Binding-site contacts:
Ligand atom O2 contacts residue TRP137 of chain 3.A at 3.6 Å.
Ligand atom C4 contacts residue MG1 of chain 3.E at 3.1 Å.
Ligand atom C3 contacts residue MG1 of chain 3.E at 3.1 Å.
Ligand atom O6 contacts residue TRP137 of chain 3.A at 3.2 Å.
Ligand atom O3 contacts residue GLU181 of chain 3.A at 3.3 Å (salt-bridge).
Ligand atom DO4 contacts residue GLU181 of chain 3.A at 2.2 Å.
Ligand atom DO4 contacts residue MG1 of chain 3.E at 2.8 Å.
Ligand atom C4 contacts residue MN1 of chain 3.D at 3.1 Å.
Ligand atom O2 contacts residue PHE26 of chain 1.A at 3.2 Å.
Ligand atom O3 contacts residue MG1 of chain 3.E at 2.3 Å.
Ligand atom C3 contacts residue MN1 of chain 3.D at 3.3 Å.
Ligand atom O3 contacts residue ASP287 of chain 3.A at 2.8 Å (salt-bridge).
Ligand atom C5 contacts residue HIS54 of chain 3.A at 2.6 Å.
Ligand atom DO3 contacts residue MG1 of chain 3.E at 2.9 Å.
Ligand atom O6 contacts residue GLU181 of chain 3.A at 2.4 Å (salt-bridge).
Ligand atom O6 contacts residue VAL135 of chain 3.A at 3.5 Å.
Ligand atom DO2 contacts residue PHE26 of chain 1.A at 3.6 Å.
Ligand atom C6 contacts residue HIS54 of chain 3.A at 2.8 Å.
Ligand atom O3 contacts residue HIS220 of chain 3.A at 3.6 Å.
Ligand atom O4 contacts residue MG1 of chain 3.E at 2.1 Å.
Ligand atom O3 contacts residue MN1 of chain 3.D at 2.6 Å.
Ligand atom C4 contacts residue GLU181 of chain 3.A at 3.1 Å.
Ligand atom O1 contacts residue TRP16 of chain 3.A at 3.4 Å (h-bond).
Ligand atom DO3 contacts residue MN1 of chain 3.D at 3.2 Å.
Ligand atom O3 contacts residue GLU217 of chain 3.A at 3.4 Å (salt-bridge).
Ligand atom O5 contacts residue HIS54 of chain 3.A at 1.9 Å.
Ligand atom DO3 contacts residue GLU181 of chain 3.A at 3.2 Å.
Ligand atom C1 contacts residue TRP137 of chain 3.A at 3.5 Å (hydrophobic).
Ligand atom O1 contacts residue HIS54 of chain 3.A at 3.2 Å.
Ligand atom O5 contacts residue TRP137 of chain 3.A at 3.6 Å.
Ligand atom O4 contacts residue MN1 of chain 3.D at 2.1 Å.
Ligand atom O4 contacts residue ASP245 of chain 3.A at 3.0 Å (salt-bridge).
Ligand atom O4 contacts residue ASP287 of chain 3.A at 2.9 Å (salt-bridge).
Ligand atom DO4 contacts residue ASP245 of chain 3.A at 2.8 Å.
Ligand atom DO3 contacts residue HIS220 of chain 3.A at 3.1 Å.
Ligand atom C1 contacts residue HIS54 of chain 3.A at 2.9 Å.
Ligand atom DO4 contacts residue MN1 of chain 3.D at 2.6 Å.
Ligand atom O4 contacts residue GLU181 of chain 3.A at 2.6 Å (salt-bridge).
Ligand atom C3 contacts residue ASP287 of chain 3.A at 3.1 Å.
Ligand atom C2 contacts residue TRP137 of chain 3.A at 3.2 Å (hydrophobic).

Sequence of chain 3.A:
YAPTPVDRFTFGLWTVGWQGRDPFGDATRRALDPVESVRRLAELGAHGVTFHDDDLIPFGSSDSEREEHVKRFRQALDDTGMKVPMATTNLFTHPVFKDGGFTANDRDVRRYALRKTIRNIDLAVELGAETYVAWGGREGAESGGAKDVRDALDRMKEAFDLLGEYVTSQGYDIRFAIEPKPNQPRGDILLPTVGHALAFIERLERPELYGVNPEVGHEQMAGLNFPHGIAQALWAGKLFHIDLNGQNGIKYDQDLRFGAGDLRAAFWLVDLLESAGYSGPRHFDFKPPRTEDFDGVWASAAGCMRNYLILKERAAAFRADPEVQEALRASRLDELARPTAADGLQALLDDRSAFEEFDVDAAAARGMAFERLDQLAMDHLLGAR

Sequence of chain 1.A:
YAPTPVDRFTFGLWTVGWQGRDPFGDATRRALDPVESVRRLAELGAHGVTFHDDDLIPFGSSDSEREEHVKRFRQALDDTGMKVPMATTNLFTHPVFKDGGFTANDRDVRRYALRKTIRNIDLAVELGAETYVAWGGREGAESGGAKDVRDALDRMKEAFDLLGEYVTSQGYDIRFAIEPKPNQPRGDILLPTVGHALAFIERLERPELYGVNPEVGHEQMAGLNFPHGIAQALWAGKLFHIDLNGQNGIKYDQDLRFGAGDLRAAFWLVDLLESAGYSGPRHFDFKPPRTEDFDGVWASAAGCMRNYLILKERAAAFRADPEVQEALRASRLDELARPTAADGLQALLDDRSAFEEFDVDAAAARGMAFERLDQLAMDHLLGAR

A protein and the small-molecule ligand that binds it are described below.
Small molecule (SMILES): OC[C@H]1O[C@H](O)[C@H](O)[C@@H](O)[C@@H]1O